Sequence of chain 1.D:
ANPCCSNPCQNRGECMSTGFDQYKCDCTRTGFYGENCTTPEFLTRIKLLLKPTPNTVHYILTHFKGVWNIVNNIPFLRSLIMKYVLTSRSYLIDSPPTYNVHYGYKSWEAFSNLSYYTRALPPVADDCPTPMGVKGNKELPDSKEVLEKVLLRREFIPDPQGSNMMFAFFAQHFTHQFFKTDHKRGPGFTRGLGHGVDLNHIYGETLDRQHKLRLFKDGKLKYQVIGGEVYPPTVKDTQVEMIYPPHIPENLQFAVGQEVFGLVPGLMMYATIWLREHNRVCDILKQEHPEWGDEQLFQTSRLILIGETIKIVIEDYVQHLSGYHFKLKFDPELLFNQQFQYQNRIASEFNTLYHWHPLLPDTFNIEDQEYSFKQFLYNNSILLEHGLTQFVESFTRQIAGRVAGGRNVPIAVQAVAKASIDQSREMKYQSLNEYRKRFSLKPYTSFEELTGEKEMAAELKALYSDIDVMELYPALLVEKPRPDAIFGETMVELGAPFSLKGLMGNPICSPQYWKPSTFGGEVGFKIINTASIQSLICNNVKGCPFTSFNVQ

A small-molecule ligand and the protein it binds are described below.
Small molecule (SMILES): CC(=O)N[C@@H]1[C@@H](O)[C@H](O)[C@@H](CO)O[C@H]1O

Binding-site contacts:
Ligand atom O6 contacts residue TYR371 of chain 1.D at 4.2 Å.
Ligand atom C6 contacts residue ASN379 of chain 1.D at 4.4 Å.
Ligand atom C6 contacts residue ILE382 of chain 1.D at 4.5 Å (hydrophobic).
Ligand atom C5 contacts residue ASN379 of chain 1.D at 3.7 Å.
Ligand atom C1 contacts residue ASN379 of chain 1.D at 1.4 Å.
Ligand atom N2 contacts residue ASN379 of chain 1.D at 2.8 Å (h-bond).
Ligand atom C6 contacts residue GLU385 of chain 1.D at 3.4 Å.
Ligand atom C2 contacts residue ASN379 of chain 1.D at 2.4 Å.
Ligand atom O7 contacts residue LYS374 of chain 1.D at 4.3 Å.
Ligand atom O7 contacts residue GLN375 of chain 1.D at 3.0 Å (h-bond).
Ligand atom C4 contacts residue ASN379 of chain 1.D at 4.2 Å.
Ligand atom C1 contacts residue ILE382 of chain 1.D at 4.5 Å (hydrophobic).
Ligand atom O7 contacts residue ASN379 of chain 1.D at 3.0 Å (h-bond).
Ligand atom O5 contacts residue ASN379 of chain 1.D at 2.4 Å (h-bond).
Ligand atom C3 contacts residue ASN379 of chain 1.D at 3.8 Å.
Ligand atom C5 contacts residue SER381 of chain 1.D at 4.3 Å.
Ligand atom O6 contacts residue ILE382 of chain 1.D at 3.8 Å.
Ligand atom C8 contacts residue LYS374 of chain 1.D at 4.4 Å.
Ligand atom O5 contacts residue ILE382 of chain 1.D at 3.8 Å.
Ligand atom C6 contacts residue SER381 of chain 1.D at 4.5 Å.
Ligand atom O6 contacts residue GLU385 of chain 1.D at 3.1 Å (salt-bridge).
Ligand atom O5 contacts residue SER381 of chain 1.D at 4.1 Å.
Ligand atom C7 contacts residue GLN375 of chain 1.D at 3.9 Å.
Ligand atom C7 contacts residue ASN379 of chain 1.D at 3.1 Å.
Ligand atom C8 contacts residue GLN375 of chain 1.D at 4.5 Å.
Ligand atom C8 contacts residue ASN379 of chain 1.D at 4.3 Å.